Binding-site contacts:
Ligand atom C2 contacts residue GLY19 of chain 1.B at 4.5 Å.
Ligand atom C2 contacts residue ASN16 of chain 1.B at 2.4 Å.
Ligand atom C5 contacts residue ASN16 of chain 1.B at 3.6 Å.
Ligand atom C1 contacts residue VAL21 of chain 1.B at 3.8 Å (hydrophobic).
Ligand atom O7 contacts residue PHE10 of chain 1.B at 4.4 Å.
Ligand atom C1 contacts residue ASN16 of chain 1.B at 1.4 Å.
Ligand atom O7 contacts residue THR5 of chain 1.B at 3.7 Å.
Ligand atom O4 contacts residue GLY19 of chain 1.B at 4.5 Å.
Ligand atom O7 contacts residue ASN16 of chain 1.B at 4.4 Å.
Ligand atom C1 contacts residue GLY19 of chain 1.B at 3.4 Å.
Ligand atom C8 contacts residue THR5 of chain 1.B at 3.5 Å.
Ligand atom O5 contacts residue GLY19 of chain 1.B at 2.9 Å.
Ligand atom C6 contacts residue GLY19 of chain 1.B at 3.5 Å.
Ligand atom N2 contacts residue VAL21 of chain 1.B at 2.6 Å (h-bond).
Ligand atom O6 contacts residue GLY19 of chain 1.B at 4.3 Å.
Ligand atom C5 contacts residue GLY19 of chain 1.B at 3.1 Å.
Ligand atom C8 contacts residue ASN16 of chain 1.B at 3.2 Å.
Ligand atom C3 contacts residue GLY19 of chain 1.B at 4.2 Å.
Ligand atom C3 contacts residue VAL21 of chain 1.B at 3.9 Å (hydrophobic).
Ligand atom C7 contacts residue ASN16 of chain 1.B at 3.4 Å.
Ligand atom C4 contacts residue GLY19 of chain 1.B at 4.2 Å.
Ligand atom N2 contacts residue ARG22 of chain 1.B at 4.4 Å.
Ligand atom C4 contacts residue ASN16 of chain 1.B at 4.2 Å.
Ligand atom O6 contacts residue ARG22 of chain 1.B at 4.0 Å.
Ligand atom O5 contacts residue ASN16 of chain 1.B at 2.4 Å (h-bond).
Ligand atom O7 contacts residue ARG22 of chain 1.B at 4.1 Å.
Ligand atom C7 contacts residue THR5 of chain 1.B at 3.9 Å.
Ligand atom C2 contacts residue VAL21 of chain 1.B at 3.6 Å (hydrophobic).
Ligand atom N2 contacts residue ASN16 of chain 1.B at 2.9 Å (h-bond).
Ligand atom O2 contacts residue GLU26 of chain 1.B at 4.1 Å.
Ligand atom C7 contacts residue VAL21 of chain 1.B at 3.4 Å (hydrophobic).
Ligand atom C3 contacts residue ASN16 of chain 1.B at 3.8 Å.
Ligand atom O7 contacts residue VAL21 of chain 1.B at 3.4 Å (h-bond).

Sequence of chain 1.B:
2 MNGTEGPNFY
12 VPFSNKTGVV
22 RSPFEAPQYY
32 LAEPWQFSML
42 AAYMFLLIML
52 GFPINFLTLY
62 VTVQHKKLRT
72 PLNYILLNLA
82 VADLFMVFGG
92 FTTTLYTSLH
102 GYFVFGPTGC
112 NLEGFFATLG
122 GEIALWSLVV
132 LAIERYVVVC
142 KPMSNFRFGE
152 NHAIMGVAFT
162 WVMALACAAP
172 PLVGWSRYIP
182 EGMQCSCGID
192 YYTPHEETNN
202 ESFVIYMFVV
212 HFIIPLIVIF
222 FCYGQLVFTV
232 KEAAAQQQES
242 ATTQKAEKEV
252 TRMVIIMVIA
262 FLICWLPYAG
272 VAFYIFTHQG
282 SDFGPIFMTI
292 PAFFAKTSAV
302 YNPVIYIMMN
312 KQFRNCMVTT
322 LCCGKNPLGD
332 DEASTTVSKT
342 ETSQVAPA

A protein and the small-molecule ligand that binds it are described below.
Small molecule (SMILES): CC(=O)N[C@H]1[C@H](O[C@H]2[C@H](O)[C@@H](NC(C)=O)CO[C@@H]2CO)O[C@H](CO)[C@@H](O[C@@H]2O[C@H](CO)[C@@H](O)[C@H](O[C@@H]3O[C@H](CO)[C@@H](O)[C@H](O)[C@@H]3O)[C@@H]2O)[C@@H]1O